Binding-site contacts:
Ligand atom C8 contacts residue ILE194 of chain 1.C at 3.7 Å (hydrophobic).
Ligand atom C22 contacts residue LEU288 of chain 1.C at 3.5 Å (hydrophobic).
Ligand atom C5 contacts residue VAL197 of chain 1.C at 3.7 Å (hydrophobic).
Ligand atom C22 contacts residue PHE212 of chain 1.C at 3.7 Å (hydrophobic).
Ligand atom C20 contacts residue ASP101 of chain 1.C at 3.3 Å.
Ligand atom C7 contacts residue ASP198 of chain 1.C at 3.8 Å.
Ligand atom N1 contacts residue THR216 of chain 1.C at 3.0 Å (h-bond).
Ligand atom C2 contacts residue PHE323 of chain 1.C at 3.7 Å (hydrophobic).
Ligand atom N2 contacts residue LEU288 of chain 1.C at 3.8 Å.
Ligand atom C6 contacts residue ILE194 of chain 1.C at 3.7 Å (hydrophobic).
Ligand atom C20 contacts residue LEU288 of chain 1.C at 3.8 Å (hydrophobic).
Ligand atom O2 contacts residue ASP101 of chain 1.C at 2.6 Å (salt-bridge).
Ligand atom C3 contacts residue VAL197 of chain 1.C at 3.8 Å (hydrophobic).
Ligand atom N3 contacts residue PHE323 of chain 1.C at 3.8 Å.
Ligand atom C9 contacts residue PHE193 of chain 1.C at 3.8 Å (hydrophobic).
Ligand atom S1 contacts residue PHE323 of chain 1.C at 3.8 Å.
Ligand atom C9 contacts residue PHE323 of chain 1.C at 3.4 Å (hydrophobic).
Ligand atom C21 contacts residue PHE212 of chain 1.C at 3.5 Å (hydrophobic).
Ligand atom CL2 contacts residue HIS331 of chain 1.C at 3.4 Å.
Ligand atom N2 contacts residue ASP198 of chain 1.C at 3.1 Å (salt-bridge).
Ligand atom C1 contacts residue THR216 of chain 1.C at 3.3 Å.
Ligand atom C22 contacts residue ASP198 of chain 1.C at 3.6 Å.
Ligand atom C23 contacts residue ASP198 of chain 1.C at 3.7 Å.
Ligand atom C19 contacts residue GLY362 of chain 1.C at 3.8 Å.
Ligand atom N1 contacts residue PHE323 of chain 1.C at 3.5 Å.
Ligand atom O1 contacts residue ASP198 of chain 1.C at 2.6 Å (salt-bridge).
Ligand atom CL2 contacts residue LEU339 of chain 1.C at 3.6 Å.
Ligand atom C14 contacts residue MET326 of chain 1.C at 3.7 Å (hydrophobic).
Ligand atom C1 contacts residue PHE323 of chain 1.C at 3.8 Å (hydrophobic).
Ligand atom S1 contacts residue PHE193 of chain 1.C at 3.5 Å.
Ligand atom C18 contacts residue LEU288 of chain 1.C at 3.5 Å (hydrophobic).
Ligand atom N1 contacts residue PHE193 of chain 1.C at 3.5 Å.
Ligand atom C23 contacts residue SER188 of chain 1.C at 3.5 Å.
Ligand atom C4 contacts residue MET292 of chain 1.C at 3.4 Å (hydrophobic).
Ligand atom C7 contacts residue PHE212 of chain 1.C at 3.7 Å (hydrophobic).
Ligand atom C3 contacts residue THR216 of chain 1.C at 3.2 Å.
Ligand atom CL2 contacts residue PHE308 of chain 1.C at 3.3 Å.
Ligand atom CL1 contacts residue LEU281 of chain 1.C at 3.5 Å.
Ligand atom C21 contacts residue ASP198 of chain 1.C at 3.6 Å.
Ligand atom C13 contacts residue MET326 of chain 1.C at 3.7 Å (hydrophobic).

A protein and the small-molecule ligand that binds it are described below.
Small molecule (SMILES): OC[C@H]1C[C@@H](O)CCN1CCc1ccc(Nc2nc(-c3ccc(Cl)c(Cl)c3)cs2)cc1

Sequence of chain 1.C:
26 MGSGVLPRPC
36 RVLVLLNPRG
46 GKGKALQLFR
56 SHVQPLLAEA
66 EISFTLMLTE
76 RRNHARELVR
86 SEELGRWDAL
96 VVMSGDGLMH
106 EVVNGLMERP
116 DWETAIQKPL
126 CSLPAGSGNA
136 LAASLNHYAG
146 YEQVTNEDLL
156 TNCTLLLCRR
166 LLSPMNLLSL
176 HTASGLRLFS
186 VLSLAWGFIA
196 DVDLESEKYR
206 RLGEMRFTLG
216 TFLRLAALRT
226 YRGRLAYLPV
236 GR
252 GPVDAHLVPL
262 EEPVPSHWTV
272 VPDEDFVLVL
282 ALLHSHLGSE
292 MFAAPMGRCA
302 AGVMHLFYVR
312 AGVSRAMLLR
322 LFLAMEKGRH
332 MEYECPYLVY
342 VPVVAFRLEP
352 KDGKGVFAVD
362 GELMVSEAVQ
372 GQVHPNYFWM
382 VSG